Binding-site contacts:
Ligand atom O contacts residue GLY175 of chain 1.A at 2.6 Å (h-bond).
Ligand atom O contacts residue GLN174 of chain 1.A at 3.3 Å.
Ligand atom N contacts residue GLY194 of chain 1.A at 2.8 Å (h-bond).
Ligand atom O contacts residue CYS173 of chain 1.A at 3.4 Å (h-bond).
Ligand atom O contacts residue GLN174 of chain 1.A at 3.3 Å.
Ligand atom CG2 contacts residue LEU81 of chain 1.A at 3.5 Å (hydrophobic).
Ligand atom O contacts residue SER177 of chain 1.A at 2.8 Å (h-bond).
Ligand atom CD1 contacts residue HIS23 of chain 1.A at 3.6 Å.
Ligand atom CB contacts residue HIS40 of chain 1.A at 3.3 Å.
Ligand atom CG1 contacts residue GLY175 of chain 1.A at 3.4 Å.
Ligand atom O contacts residue TRP193 of chain 1.A at 3.3 Å.
Ligand atom CD1 contacts residue GLY175 of chain 1.A at 3.5 Å.
Ligand atom N contacts residue SER177 of chain 1.A at 2.9 Å (h-bond).
Ligand atom O contacts residue GLY194 of chain 1.A at 3.0 Å (h-bond).
Ligand atom CB contacts residue GLN174 of chain 1.A at 3.5 Å.
Ligand atom CB contacts residue SER177 of chain 1.A at 3.0 Å.
Ligand atom O contacts residue PHE24 of chain 1.A at 3.4 Å.
Ligand atom OG1 contacts residue HIS40 of chain 1.A at 3.6 Å.
Ligand atom CE contacts residue SER172 of chain 1.A at 3.2 Å.
Ligand atom N contacts residue SER177 of chain 1.A at 2.8 Å (h-bond).
Ligand atom O contacts residue ASP176 of chain 1.A at 3.2 Å (salt-bridge).
Ligand atom CD contacts residue SER172 of chain 1.A at 3.4 Å.
Ligand atom NZ contacts residue SER172 of chain 1.A at 2.9 Å (h-bond).
Ligand atom OG contacts residue HIS40 of chain 1.A at 3.3 Å.
Ligand atom CB contacts residue CYS173 of chain 1.A at 3.4 Å (hydrophobic).
Ligand atom C contacts residue GLN174 of chain 1.A at 3.6 Å.
Ligand atom CA contacts residue SER192 of chain 1.A at 3.3 Å.
Ligand atom O contacts residue GLN174 of chain 1.A at 2.8 Å (h-bond).
Ligand atom NZ contacts residue GLY204 of chain 1.A at 3.5 Å.
Ligand atom C contacts residue SER177 of chain 1.A at 2.5 Å.
Ligand atom CG contacts residue GLN174 of chain 1.A at 3.6 Å.
Ligand atom CG2 contacts residue HIS40 of chain 1.A at 3.6 Å.
Ligand atom N contacts residue SER192 of chain 1.A at 3.1 Å (h-bond).
Ligand atom CA contacts residue SER177 of chain 1.A at 2.8 Å.
Ligand atom N contacts residue PHE24 of chain 1.A at 3.0 Å (h-bond).
Ligand atom CA contacts residue GLN174 of chain 1.A at 3.6 Å.
Ligand atom CB contacts residue HIS40 of chain 1.A at 3.5 Å.
Ligand atom C contacts residue GLY175 of chain 1.A at 3.4 Å.
Ligand atom NZ contacts residue ASP171 of chain 1.A at 3.0 Å (salt-bridge).
Ligand atom CD1 contacts residue TYR131 of chain 1.A at 3.4 Å (hydrophobic).

The protein below binds the small molecule below.
Small molecule (SMILES): CC[C@H](C)[C@H](NC(=O)[C@H](CO)NC(=O)[C@H](CCCC[NH3+])NC(=O)[C@@H](NC(=O)[C@@H]([NH3+])CS)[C@@H](C)O)C(=O)N1CCC[C@H]1C(=O)N1CCC[C@H]1C(=O)N[C@@H](CS)C(=O)O

Sequence of chain 1.A:
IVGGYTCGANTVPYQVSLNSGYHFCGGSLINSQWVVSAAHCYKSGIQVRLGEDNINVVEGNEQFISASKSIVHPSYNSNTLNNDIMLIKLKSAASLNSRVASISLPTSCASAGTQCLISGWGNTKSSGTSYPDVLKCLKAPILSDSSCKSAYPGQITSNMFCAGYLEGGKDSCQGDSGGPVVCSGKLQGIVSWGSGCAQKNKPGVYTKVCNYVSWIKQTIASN